Binding-site contacts:
Ligand atom N13 contacts residue GLY77 of chain 1.G at 3.0 Å (h-bond).
Ligand atom C4 contacts residue HIS131 of chain 1.G at 3.4 Å.
Ligand atom C1 contacts residue MET107 of chain 1.G at 3.4 Å (hydrophobic).
Ligand atom O12 contacts residue LEU134 of chain 1.G at 2.8 Å (h-bond).
Ligand atom C23 contacts residue LEU134 of chain 1.G at 3.8 Å (hydrophobic).
Ligand atom O19 contacts residue SER78 of chain 1.G at 3.5 Å.
Ligand atom C14 contacts residue LEU134 of chain 1.G at 3.3 Å (hydrophobic).
Ligand atom C9 contacts residue VAL79 of chain 1.G at 3.8 Å (hydrophobic).
Ligand atom O12 contacts residue PRO133 of chain 1.G at 3.2 Å.
Ligand atom O19 contacts residue VAL79 of chain 1.G at 3.1 Å (h-bond).
Ligand atom C18 contacts residue LEU134 of chain 1.G at 3.6 Å (hydrophobic).
Ligand atom O10 contacts residue GLY77 of chain 1.G at 3.9 Å.
Ligand atom C4 contacts residue GLY77 of chain 1.G at 4.0 Å.
Ligand atom N20 contacts residue LEU134 of chain 1.G at 2.9 Å (h-bond).
Ligand atom C6 contacts residue LEU134 of chain 1.G at 3.7 Å (hydrophobic).
Ligand atom C5 contacts residue SER106 of chain 1.G at 3.5 Å.
Ligand atom C9 contacts residue SER106 of chain 1.G at 3.4 Å.
Ligand atom O10 contacts residue MET107 of chain 1.G at 3.8 Å.
Ligand atom C42 contacts residue ILE154 of chain 1.G at 3.7 Å (hydrophobic).
Ligand atom O3 contacts residue GLY76 of chain 1.G at 3.4 Å.
Ligand atom C5 contacts residue HIS131 of chain 1.G at 3.8 Å.
Ligand atom O3 contacts residue MET107 of chain 1.G at 2.9 Å (h-bond).
Ligand atom O10 contacts residue SER106 of chain 1.G at 3.2 Å (h-bond).
Ligand atom C7 contacts residue GLY77 of chain 1.G at 3.2 Å.
Ligand atom C11 contacts residue GLY77 of chain 1.G at 3.6 Å.
Ligand atom C21 contacts residue LEU134 of chain 1.G at 3.9 Å (hydrophobic).
Ligand atom O10 contacts residue VAL79 of chain 1.G at 3.3 Å.
Ligand atom C22 contacts residue LEU134 of chain 1.G at 3.8 Å (hydrophobic).
Ligand atom C6 contacts residue HIS131 of chain 1.G at 3.0 Å.
Ligand atom C1 contacts residue HIS131 of chain 1.G at 3.5 Å.
Ligand atom C9 contacts residue GLY77 of chain 1.G at 3.1 Å.
Ligand atom C42 contacts residue ILE151 of chain 1.G at 2.7 Å (hydrophobic).
Ligand atom C1 contacts residue SER106 of chain 1.G at 1.3 Å.
Ligand atom C6 contacts residue SER106 of chain 1.G at 3.6 Å.
Ligand atom C42 contacts residue PRO133 of chain 1.G at 3.6 Å (hydrophobic).
Ligand atom O3 contacts residue SER106 of chain 1.G at 2.2 Å (h-bond).
Ligand atom C4 contacts residue SER106 of chain 1.G at 2.4 Å.
Ligand atom C11 contacts residue VAL79 of chain 1.G at 3.7 Å (hydrophobic).
Ligand atom C23 contacts residue PRO133 of chain 1.G at 4.0 Å (hydrophobic).
Ligand atom O3 contacts residue GLY77 of chain 1.G at 3.0 Å (h-bond).

The protein below binds the small molecule below.
Small molecule (SMILES): CC[C@H](C)[C@H](NC(=O)[C@@H](NC(=O)[C@H](O)[C@@H](C=O)C(C)C)C(C)C)C(=O)O

Sequence of chain 1.A:
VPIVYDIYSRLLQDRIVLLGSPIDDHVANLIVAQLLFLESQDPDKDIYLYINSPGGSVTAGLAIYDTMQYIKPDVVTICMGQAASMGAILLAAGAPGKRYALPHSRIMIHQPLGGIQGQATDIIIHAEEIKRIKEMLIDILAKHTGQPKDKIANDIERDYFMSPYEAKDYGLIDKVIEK

Sequence of chain 1.G:
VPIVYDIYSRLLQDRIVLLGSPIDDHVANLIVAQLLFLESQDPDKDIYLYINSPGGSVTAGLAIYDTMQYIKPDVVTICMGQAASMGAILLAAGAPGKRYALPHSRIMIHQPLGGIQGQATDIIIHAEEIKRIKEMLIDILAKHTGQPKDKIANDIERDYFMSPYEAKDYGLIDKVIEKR